Binding-site contacts:
Ligand atom O3 contacts residue ALA56 of chain 1.E at 3.3 Å (h-bond).
Ligand atom O3 contacts residue TRP100 of chain 1.E at 3.8 Å.
Ligand atom O3 contacts residue ASP99 of chain 1.E at 2.8 Å (salt-bridge).
Ligand atom O3 contacts residue SER52 of chain 1.E at 3.4 Å.
Ligand atom C4 contacts residue TYR91 of chain 1.F at 3.6 Å (hydrophobic).
Ligand atom O5 contacts residue TYR91 of chain 1.F at 2.6 Å (h-bond).
Ligand atom C5 contacts residue TYR91 of chain 1.F at 3.4 Å (hydrophobic).
Ligand atom C5 contacts residue TYR95 of chain 1.F at 3.4 Å (hydrophobic).
Ligand atom C2 contacts residue TYR95 of chain 1.F at 3.8 Å (hydrophobic).
Ligand atom C1 contacts residue ASN57 of chain 1.E at 3.3 Å.
Ligand atom O5 contacts residue ASN57 of chain 1.E at 3.6 Å.
Ligand atom O5 contacts residue ASP103 of chain 1.E at 2.7 Å (salt-bridge).
Ligand atom O2 contacts residue SER50 of chain 1.E at 2.7 Å (h-bond).
Ligand atom C4 contacts residue ASN57 of chain 1.E at 3.7 Å.
Ligand atom C3 contacts residue ALA56 of chain 1.E at 3.5 Å (hydrophobic).
Ligand atom O4 contacts residue ASN57 of chain 1.E at 3.5 Å (h-bond).
Ligand atom O4 contacts residue ASN57 of chain 1.E at 3.2 Å (h-bond).
Ligand atom C5 contacts residue TRP100 of chain 1.E at 3.6 Å (hydrophobic).
Ligand atom O2 contacts residue ALA56 of chain 1.E at 3.7 Å.
Ligand atom C4 contacts residue SER52 of chain 1.E at 3.6 Å.
Ligand atom C5 contacts residue PHE93 of chain 1.F at 3.8 Å (hydrophobic).
Ligand atom C5 contacts residue ARG102 of chain 1.E at 3.5 Å.
Ligand atom O2 contacts residue TYR95 of chain 1.F at 2.7 Å (h-bond).
Ligand atom C5 contacts residue ASN57 of chain 1.E at 3.3 Å.
Ligand atom C2 contacts residue ALA56 of chain 1.E at 3.7 Å (hydrophobic).
Ligand atom C4 contacts residue TRP94 of chain 1.F at 3.7 Å (hydrophobic).
Ligand atom C2 contacts residue SER50 of chain 1.E at 3.5 Å.
Ligand atom C5 contacts residue TRP94 of chain 1.F at 3.6 Å (hydrophobic).
Ligand atom C1 contacts residue ASN57 of chain 1.E at 3.6 Å.
Ligand atom O4 contacts residue TRP94 of chain 1.F at 2.8 Å (h-bond).
Ligand atom O5 contacts residue TRP100 of chain 1.E at 2.7 Å (h-bond).
Ligand atom O3 contacts residue ASN57 of chain 1.E at 3.5 Å.
Ligand atom C3 contacts residue ASN57 of chain 1.E at 3.3 Å.
Ligand atom C1 contacts residue TRP94 of chain 1.F at 3.6 Å (hydrophobic).
Ligand atom C3 contacts residue ASP99 of chain 1.E at 3.6 Å.
Ligand atom O5 contacts residue TYR95 of chain 1.F at 3.7 Å.
Ligand atom O2 contacts residue TRP94 of chain 1.F at 3.5 Å.
Ligand atom C5 contacts residue TRP100 of chain 1.E at 3.5 Å (hydrophobic).
Ligand atom O3 contacts residue GLY33 of chain 1.E at 3.6 Å.
Ligand atom C5 contacts residue ASP103 of chain 1.E at 3.5 Å.

The small molecule below binds the protein below.
Small molecule (SMILES): OC[C@H]1O[C@@H](O[C@@H]2[C@@H](OC[C@H]3O[C@H](OC[C@H]4O[C@H](O)[C@@H](O)[C@@H]4O)[C@@H](O)[C@@H]3O)O[C@H](CO)[C@H]2O)[C@@H](O)[C@@H]1O

Sequence of chain 1.E:
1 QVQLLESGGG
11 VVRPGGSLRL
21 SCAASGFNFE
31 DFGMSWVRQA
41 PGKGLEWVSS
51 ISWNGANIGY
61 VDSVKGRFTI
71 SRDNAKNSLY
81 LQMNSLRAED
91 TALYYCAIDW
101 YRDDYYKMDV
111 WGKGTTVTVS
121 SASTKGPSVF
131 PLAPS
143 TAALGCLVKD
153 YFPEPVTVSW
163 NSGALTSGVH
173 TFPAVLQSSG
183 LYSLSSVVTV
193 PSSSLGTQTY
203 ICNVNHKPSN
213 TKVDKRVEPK

Sequence of chain 1.F:
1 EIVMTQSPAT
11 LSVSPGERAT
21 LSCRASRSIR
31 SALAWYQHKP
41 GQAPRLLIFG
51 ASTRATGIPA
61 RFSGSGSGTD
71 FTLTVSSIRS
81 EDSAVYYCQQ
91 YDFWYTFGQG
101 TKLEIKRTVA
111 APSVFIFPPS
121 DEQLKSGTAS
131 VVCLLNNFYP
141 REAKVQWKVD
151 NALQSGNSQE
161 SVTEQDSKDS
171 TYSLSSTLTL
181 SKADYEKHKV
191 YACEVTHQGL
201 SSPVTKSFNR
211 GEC